The small molecule below binds the protein below.
Small molecule (SMILES): CC1CCN(c2cc(-c3ccc(C(F)(F)F)cc3)nc(N)n2)CC1

Sequence of chain 1.F:
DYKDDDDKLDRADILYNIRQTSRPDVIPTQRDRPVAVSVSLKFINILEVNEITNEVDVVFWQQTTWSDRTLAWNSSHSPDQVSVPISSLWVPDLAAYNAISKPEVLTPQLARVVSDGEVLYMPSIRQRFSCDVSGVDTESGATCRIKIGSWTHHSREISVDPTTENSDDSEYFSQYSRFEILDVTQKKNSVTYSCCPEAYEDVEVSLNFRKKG

Sequence of chain 1.G:
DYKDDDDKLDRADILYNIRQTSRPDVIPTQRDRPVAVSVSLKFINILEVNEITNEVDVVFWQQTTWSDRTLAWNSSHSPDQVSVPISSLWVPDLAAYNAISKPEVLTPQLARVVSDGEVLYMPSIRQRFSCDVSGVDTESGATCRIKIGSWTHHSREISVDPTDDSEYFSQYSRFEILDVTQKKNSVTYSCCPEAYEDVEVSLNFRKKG

Binding-site contacts:
Ligand atom C6 contacts residue TRP151 of chain 1.F at 3.5 Å (hydrophobic).
Ligand atom F1 contacts residue LEU120 of chain 1.G at 3.6 Å.
Ligand atom N4 contacts residue TRP151 of chain 1.F at 3.7 Å.
Ligand atom C16 contacts residue MET122 of chain 1.G at 3.8 Å (hydrophobic).
Ligand atom N1 contacts residue TYR200 of chain 1.F at 3.9 Å.
Ligand atom C12 contacts residue CYS196 of chain 1.F at 3.9 Å (hydrophobic).
Ligand atom N4 contacts residue TYR97 of chain 1.F at 2.9 Å (h-bond).
Ligand atom C5 contacts residue TRP61 of chain 1.G at 3.5 Å (hydrophobic).
Ligand atom C13 contacts residue TYR200 of chain 1.F at 3.2 Å (hydrophobic).
Ligand atom C11 contacts residue TRP61 of chain 1.G at 3.8 Å (hydrophobic).
Ligand atom C2 contacts residue TYR200 of chain 1.F at 3.9 Å (hydrophobic).
Ligand atom F1 contacts residue TYR121 of chain 1.G at 3.9 Å.
Ligand atom N2 contacts residue TYR193 of chain 1.F at 3.6 Å.
Ligand atom C11 contacts residue TRP151 of chain 1.F at 3.3 Å (hydrophobic).
Ligand atom F3 contacts residue ARG112 of chain 1.G at 3.1 Å.
Ligand atom C9 contacts residue TRP61 of chain 1.G at 3.9 Å (hydrophobic).
Ligand atom F3 contacts residue THR152 of chain 1.F at 3.9 Å.
Ligand atom F2 contacts residue ARG112 of chain 1.G at 3.7 Å.
Ligand atom C1 contacts residue TYR97 of chain 1.F at 3.9 Å (hydrophobic).
Ligand atom C3 contacts residue TYR97 of chain 1.F at 3.7 Å (hydrophobic).
Ligand atom C2 contacts residue TRP151 of chain 1.F at 3.7 Å (hydrophobic).
Ligand atom C16 contacts residue TRP151 of chain 1.F at 3.6 Å (hydrophobic).
Ligand atom N3 contacts residue TYR193 of chain 1.F at 3.5 Å.
Ligand atom C10 contacts residue TRP61 of chain 1.G at 3.6 Å (hydrophobic).
Ligand atom C2 contacts residue TYR97 of chain 1.F at 3.8 Å (hydrophobic).
Ligand atom C9 contacts residue TYR172 of chain 1.G at 3.8 Å (hydrophobic).
Ligand atom C12 contacts residue TRP151 of chain 1.F at 3.7 Å (hydrophobic).
Ligand atom N4 contacts residue TYR200 of chain 1.F at 3.6 Å.
Ligand atom N1 contacts residue TRP151 of chain 1.F at 2.7 Å (h-bond).
Ligand atom N4 contacts residue SER150 of chain 1.F at 2.9 Å (h-bond).
Ligand atom C12 contacts residue TYR200 of chain 1.F at 3.1 Å (hydrophobic).
Ligand atom C17 contacts residue TRP61 of chain 1.G at 3.8 Å (hydrophobic).
Ligand atom C8 contacts residue ILE44 of chain 1.G at 3.5 Å (hydrophobic).
Ligand atom N3 contacts residue TYR97 of chain 1.F at 3.8 Å.
Ligand atom C4 contacts residue TYR193 of chain 1.F at 3.8 Å (hydrophobic).
Ligand atom C17 contacts residue TRP151 of chain 1.F at 3.4 Å (hydrophobic).
Ligand atom F2 contacts residue LEU120 of chain 1.G at 3.7 Å.
Ligand atom F1 contacts residue MET122 of chain 1.G at 3.2 Å.
Ligand atom C1 contacts residue TYR193 of chain 1.F at 3.4 Å (hydrophobic).
Ligand atom C10 contacts residue TYR172 of chain 1.G at 3.7 Å (hydrophobic).